Binding-site contacts:
Ligand atom C2 contacts residue SER10 of chain 2.B at 4.0 Å.
Ligand atom O6 contacts residue SER9 of chain 2.B at 4.4 Å.
Ligand atom O5 contacts residue ASN8 of chain 2.B at 2.3 Å (h-bond).
Ligand atom O7 contacts residue VAL6 of chain 2.B at 4.0 Å.
Ligand atom N2 contacts residue VAL6 of chain 2.B at 3.8 Å.
Ligand atom C2 contacts residue ASN8 of chain 2.B at 2.5 Å.
Ligand atom C7 contacts residue TYR13 of chain 2.B at 4.3 Å (hydrophobic).
Ligand atom C5 contacts residue SER10 of chain 2.B at 3.4 Å.
Ligand atom O5 contacts residue SER10 of chain 2.B at 2.9 Å (h-bond).
Ligand atom O3 contacts residue TYR13 of chain 2.B at 4.0 Å.
Ligand atom C7 contacts residue ASN8 of chain 2.B at 4.1 Å.
Ligand atom C8 contacts residue VAL6 of chain 2.B at 3.7 Å (hydrophobic).
Ligand atom C3 contacts residue ASN8 of chain 2.B at 3.8 Å.
Ligand atom C4 contacts residue SER10 of chain 2.B at 3.5 Å.
Ligand atom O6 contacts residue SER10 of chain 2.B at 4.0 Å.
Ligand atom C5 contacts residue ASN8 of chain 2.B at 3.6 Å.
Ligand atom C4 contacts residue TYR13 of chain 2.B at 4.2 Å (hydrophobic).
Ligand atom C8 contacts residue VAL15 of chain 2.B at 4.3 Å (hydrophobic).
Ligand atom C4 contacts residue ASN8 of chain 2.B at 4.2 Å.
Ligand atom C6 contacts residue SER10 of chain 2.B at 3.3 Å.
Ligand atom N2 contacts residue ASN8 of chain 2.B at 2.9 Å (h-bond).
Ligand atom C7 contacts residue VAL6 of chain 2.B at 3.6 Å (hydrophobic).
Ligand atom C3 contacts residue SER10 of chain 2.B at 4.3 Å.
Ligand atom O7 contacts residue TYR13 of chain 2.B at 3.2 Å.
Ligand atom C1 contacts residue ASN8 of chain 2.B at 1.4 Å.
Ligand atom C1 contacts residue SER10 of chain 2.B at 3.8 Å.
Ligand atom C2 contacts residue TYR13 of chain 2.B at 4.0 Å (hydrophobic).

A protein and the small-molecule ligand that binds it are described below.
Small molecule (SMILES): CC(=O)N[C@@H]1[C@@H](O)[C@H](O)[C@@H](CO)O[C@H]1O

Sequence of chain 2.B:
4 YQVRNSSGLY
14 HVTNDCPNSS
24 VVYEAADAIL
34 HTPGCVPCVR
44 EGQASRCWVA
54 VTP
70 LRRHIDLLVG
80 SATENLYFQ